Sequence of chain 1.A:
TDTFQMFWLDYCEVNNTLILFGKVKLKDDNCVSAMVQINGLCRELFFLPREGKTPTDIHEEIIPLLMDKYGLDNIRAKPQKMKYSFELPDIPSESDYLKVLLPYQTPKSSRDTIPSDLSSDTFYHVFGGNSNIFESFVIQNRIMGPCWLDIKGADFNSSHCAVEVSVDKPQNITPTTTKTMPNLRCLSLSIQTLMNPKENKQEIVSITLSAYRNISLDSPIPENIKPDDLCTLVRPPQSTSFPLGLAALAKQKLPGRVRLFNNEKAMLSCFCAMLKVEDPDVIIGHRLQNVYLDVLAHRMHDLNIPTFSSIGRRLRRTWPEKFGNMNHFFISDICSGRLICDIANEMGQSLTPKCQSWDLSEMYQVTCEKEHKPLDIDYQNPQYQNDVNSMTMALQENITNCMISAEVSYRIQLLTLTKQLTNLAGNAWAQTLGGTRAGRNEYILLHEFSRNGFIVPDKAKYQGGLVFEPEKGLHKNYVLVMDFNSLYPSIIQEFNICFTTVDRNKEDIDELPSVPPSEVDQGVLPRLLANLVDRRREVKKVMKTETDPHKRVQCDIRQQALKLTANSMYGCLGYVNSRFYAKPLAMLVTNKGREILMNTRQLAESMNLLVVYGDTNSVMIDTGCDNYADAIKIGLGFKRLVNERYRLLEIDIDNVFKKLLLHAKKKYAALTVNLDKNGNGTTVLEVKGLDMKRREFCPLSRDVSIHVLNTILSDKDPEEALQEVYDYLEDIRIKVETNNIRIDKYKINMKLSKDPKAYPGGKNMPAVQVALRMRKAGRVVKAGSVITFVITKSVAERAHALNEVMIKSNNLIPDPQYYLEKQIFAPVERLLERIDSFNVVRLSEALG

The small molecule below binds the protein below.
Small molecule (SMILES): Nc1nc2c(ncn2[C@H]2C[C@H](O)[C@@H](CO[P](=O)(O)O[P](=O)(O)OP(=O)(O)O)O2)c(=O)[nH]1

Binding-site contacts:
Ligand atom PG contacts residue ARG569 of chain 1.A at 3.5 Å.
Ligand atom N2 contacts residue TYR603 of chain 1.A at 3.4 Å.
Ligand atom O4' contacts residue THR649 of chain 1.A at 3.8 Å.
Ligand atom O1B contacts residue ASN600 of chain 1.A at 3.6 Å (h-bond).
Ligand atom O3G contacts residue ARG569 of chain 1.A at 3.1 Å (salt-bridge).
Ligand atom N2 contacts residue GLY604 of chain 1.A at 3.5 Å.
Ligand atom O2A contacts residue ASN650 of chain 1.A at 3.1 Å (h-bond).
Ligand atom N3 contacts residue ASN600 of chain 1.A at 3.9 Å.
Ligand atom O3B contacts residue SER519 of chain 1.A at 3.5 Å (h-bond).
Ligand atom C8 contacts residue ASN600 of chain 1.A at 3.8 Å.
Ligand atom C2' contacts residue ASN600 of chain 1.A at 3.6 Å.
Ligand atom N7 contacts residue ASN600 of chain 1.A at 3.6 Å (h-bond).
Ligand atom O1G contacts residue ASN650 of chain 1.A at 3.9 Å.
Ligand atom O1G contacts residue PHE517 of chain 1.A at 3.7 Å.
Ligand atom O2B contacts residue PHE517 of chain 1.A at 3.4 Å (h-bond).
Ligand atom O3B contacts residue ARG569 of chain 1.A at 3.0 Å (salt-bridge).
Ligand atom O3' contacts residue PRO522 of chain 1.A at 3.3 Å.
Ligand atom PB contacts residue SER519 of chain 1.A at 3.9 Å.
Ligand atom C5' contacts residue ASN650 of chain 1.A at 3.3 Å.
Ligand atom C2 contacts residue ASN600 of chain 1.A at 3.7 Å.
Ligand atom O3' contacts residue ASN600 of chain 1.A at 3.7 Å.
Ligand atom O1B contacts residue SER519 of chain 1.A at 3.7 Å.
Ligand atom O2B contacts residue ASN650 of chain 1.A at 2.8 Å (h-bond).
Ligand atom N2 contacts residue ASN600 of chain 1.A at 3.3 Å (h-bond).
Ligand atom O2G contacts residue ASN518 of chain 1.A at 3.7 Å.
Ligand atom O3B contacts residue LYS596 of chain 1.A at 3.9 Å.
Ligand atom C2' contacts residue TYR521 of chain 1.A at 3.5 Å (hydrophobic).
Ligand atom N1 contacts residue ASN600 of chain 1.A at 3.9 Å.
Ligand atom O2G contacts residue SER519 of chain 1.A at 3.5 Å (h-bond).
Ligand atom C5 contacts residue ASN600 of chain 1.A at 3.7 Å.
Ligand atom C3' contacts residue ASN600 of chain 1.A at 3.5 Å.
Ligand atom O3' contacts residue LEU520 of chain 1.A at 3.3 Å (h-bond).
Ligand atom N3 contacts residue TYR603 of chain 1.A at 3.9 Å.
Ligand atom O2B contacts residue SER519 of chain 1.A at 3.5 Å (h-bond).
Ligand atom C4 contacts residue ASN600 of chain 1.A at 3.9 Å.
Ligand atom O1G contacts residue ASP516 of chain 1.A at 2.7 Å (salt-bridge).
Ligand atom O2G contacts residue ARG569 of chain 1.A at 3.2 Å (salt-bridge).
Ligand atom PG contacts residue SER519 of chain 1.A at 3.8 Å.
Ligand atom O3' contacts residue TYR521 of chain 1.A at 2.9 Å (h-bond).
Ligand atom O2B contacts residue LEU520 of chain 1.A at 3.7 Å.